Binding-site contacts:
Ligand atom PG contacts residue MG1 of chain 1.D at 3.1 Å.
Ligand atom N7 contacts residue TRP265 of chain 1.A at 3.4 Å.
Ligand atom O2A contacts residue GLY77 of chain 1.A at 3.5 Å.
Ligand atom C5 contacts residue TRP265 of chain 1.A at 3.5 Å (hydrophobic).
Ligand atom O3A contacts residue SER75 of chain 1.A at 3.6 Å.
Ligand atom N6 contacts residue TRP265 of chain 1.A at 3.3 Å.
Ligand atom O1B contacts residue LYS78 of chain 1.A at 3.1 Å (salt-bridge).
Ligand atom C8 contacts residue SER80 of chain 1.A at 3.5 Å.
Ligand atom O2G contacts residue THR100 of chain 1.A at 3.3 Å (h-bond).
Ligand atom O5' contacts residue SER80 of chain 1.A at 3.6 Å.
Ligand atom O2A contacts residue SER80 of chain 1.A at 2.5 Å (h-bond).
Ligand atom O1G contacts residue TYR74 of chain 1.A at 3.4 Å.
Ligand atom C6 contacts residue TRP265 of chain 1.A at 3.4 Å (hydrophobic).
Ligand atom N1 contacts residue LYS227 of chain 1.A at 3.6 Å.
Ligand atom PA contacts residue SER80 of chain 1.A at 3.6 Å.
Ligand atom O1A contacts residue VAL95 of chain 1.A at 3.5 Å.
Ligand atom O3G contacts residue LYS78 of chain 1.A at 3.4 Å (salt-bridge).
Ligand atom O2B contacts residue MG1 of chain 1.D at 2.2 Å.
Ligand atom O1A contacts residue GLY96 of chain 1.A at 3.2 Å (h-bond).
Ligand atom N3B contacts residue SER75 of chain 1.A at 3.4 Å (h-bond).
Ligand atom O1B contacts residue SER75 of chain 1.A at 3.6 Å (h-bond).
Ligand atom N6 contacts residue ASN226 of chain 1.A at 3.4 Å (h-bond).
Ligand atom O1G contacts residue SER75 of chain 1.A at 3.2 Å (h-bond).
Ligand atom O3A contacts residue GLY77 of chain 1.A at 3.1 Å (h-bond).
Ligand atom O2G contacts residue TYR74 of chain 1.A at 3.6 Å.
Ligand atom O3G contacts residue MG1 of chain 1.D at 1.9 Å.
Ligand atom O4' contacts residue LYS227 of chain 1.A at 3.3 Å (salt-bridge).
Ligand atom PB contacts residue MG1 of chain 1.D at 3.2 Å.
Ligand atom O1G contacts residue GLN73 of chain 1.A at 3.5 Å (h-bond).
Ligand atom N3B contacts residue MG1 of chain 1.D at 3.2 Å.
Ligand atom C8 contacts residue TRP265 of chain 1.A at 3.5 Å (hydrophobic).
Ligand atom O1G contacts residue LYS78 of chain 1.A at 3.1 Å.
Ligand atom O3G contacts residue THR101 of chain 1.A at 3.1 Å (h-bond).
Ligand atom O1G contacts residue GLY163 of chain 1.A at 3.6 Å.
Ligand atom O2G contacts residue PRO99 of chain 1.A at 3.6 Å.
Ligand atom O2B contacts residue THR79 of chain 1.A at 2.8 Å (h-bond).
Ligand atom O1B contacts residue THR76 of chain 1.A at 3.2 Å (h-bond).
Ligand atom O2' contacts residue TRP265 of chain 1.A at 3.4 Å.
Ligand atom O1B contacts residue GLY77 of chain 1.A at 3.0 Å (h-bond).
Ligand atom O3' contacts residue PRO97 of chain 1.A at 3.6 Å (h-bond).

Sequence of chain 2.A:
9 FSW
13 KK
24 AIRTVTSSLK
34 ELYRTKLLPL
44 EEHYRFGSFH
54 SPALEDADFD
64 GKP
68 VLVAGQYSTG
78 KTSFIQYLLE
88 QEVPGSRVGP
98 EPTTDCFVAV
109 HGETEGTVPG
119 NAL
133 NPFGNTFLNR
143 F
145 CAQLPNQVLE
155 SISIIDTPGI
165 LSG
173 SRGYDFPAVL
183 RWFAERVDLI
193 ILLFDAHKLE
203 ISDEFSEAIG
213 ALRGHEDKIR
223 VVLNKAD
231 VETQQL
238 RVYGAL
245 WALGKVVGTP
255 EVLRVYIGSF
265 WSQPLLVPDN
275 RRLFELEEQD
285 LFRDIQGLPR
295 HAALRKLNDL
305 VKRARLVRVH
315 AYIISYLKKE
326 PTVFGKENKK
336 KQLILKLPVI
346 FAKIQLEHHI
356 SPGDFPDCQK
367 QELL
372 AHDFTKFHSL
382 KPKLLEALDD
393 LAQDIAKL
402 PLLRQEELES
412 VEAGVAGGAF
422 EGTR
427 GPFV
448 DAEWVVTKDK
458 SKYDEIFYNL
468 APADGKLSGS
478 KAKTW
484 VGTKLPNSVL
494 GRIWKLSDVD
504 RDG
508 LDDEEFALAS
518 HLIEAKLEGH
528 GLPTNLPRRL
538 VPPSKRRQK

This protein binds this small molecule.
Small molecule (SMILES): Nc1ncnc2c1ncn2[C@@H]1O[C@H](CO[P](=O)(O)O[P](=O)(O)NP(=O)(O)O)[C@@H](O)[C@H]1O

Sequence of chain 1.A:
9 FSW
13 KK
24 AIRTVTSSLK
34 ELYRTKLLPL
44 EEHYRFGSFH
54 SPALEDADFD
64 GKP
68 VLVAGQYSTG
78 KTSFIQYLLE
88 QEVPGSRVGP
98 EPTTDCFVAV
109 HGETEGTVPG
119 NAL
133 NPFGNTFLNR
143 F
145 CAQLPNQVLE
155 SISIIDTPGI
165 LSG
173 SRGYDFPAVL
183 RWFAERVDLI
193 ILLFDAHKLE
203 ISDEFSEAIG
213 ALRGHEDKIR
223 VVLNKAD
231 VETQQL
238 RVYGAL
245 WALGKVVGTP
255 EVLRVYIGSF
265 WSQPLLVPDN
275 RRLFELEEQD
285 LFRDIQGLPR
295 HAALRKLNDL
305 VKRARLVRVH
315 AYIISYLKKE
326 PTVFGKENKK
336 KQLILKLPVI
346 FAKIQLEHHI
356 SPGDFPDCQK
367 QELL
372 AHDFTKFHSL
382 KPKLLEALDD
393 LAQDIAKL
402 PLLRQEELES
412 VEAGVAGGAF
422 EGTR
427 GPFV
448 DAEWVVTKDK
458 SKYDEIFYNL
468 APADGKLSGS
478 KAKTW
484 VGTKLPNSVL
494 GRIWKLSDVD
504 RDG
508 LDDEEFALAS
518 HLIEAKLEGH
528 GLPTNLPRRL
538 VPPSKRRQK